Sequence of chain 9.C:
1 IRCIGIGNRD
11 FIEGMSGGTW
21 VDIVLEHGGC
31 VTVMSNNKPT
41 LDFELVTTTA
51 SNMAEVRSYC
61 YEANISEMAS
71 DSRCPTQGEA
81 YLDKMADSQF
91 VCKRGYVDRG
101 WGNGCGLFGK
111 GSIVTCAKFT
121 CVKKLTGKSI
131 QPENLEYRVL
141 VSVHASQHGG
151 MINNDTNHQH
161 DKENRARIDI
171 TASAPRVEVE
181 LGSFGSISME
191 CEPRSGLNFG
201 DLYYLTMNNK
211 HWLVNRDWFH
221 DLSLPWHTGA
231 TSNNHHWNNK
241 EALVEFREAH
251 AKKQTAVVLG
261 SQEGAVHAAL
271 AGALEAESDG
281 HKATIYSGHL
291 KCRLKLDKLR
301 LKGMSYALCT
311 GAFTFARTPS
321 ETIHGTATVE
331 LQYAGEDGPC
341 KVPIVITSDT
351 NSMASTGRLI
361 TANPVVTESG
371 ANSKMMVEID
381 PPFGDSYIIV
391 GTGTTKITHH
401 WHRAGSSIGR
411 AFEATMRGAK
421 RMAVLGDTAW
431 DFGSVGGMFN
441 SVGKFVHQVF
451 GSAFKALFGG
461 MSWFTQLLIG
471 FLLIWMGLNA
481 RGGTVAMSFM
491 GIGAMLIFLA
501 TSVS

This protein binds this small molecule.
Small molecule (SMILES): CC(=O)N[C@H]1[C@H](O[C@H]2[C@H](O)[C@@H](NC(C)=O)CO[C@@H]2CO[C@@H]2O[C@@H](C)[C@@H](O)[C@@H](O)[C@@H]2O)O[C@H](CO)[C@@H](O)[C@@H]1O

Binding-site contacts:
Ligand atom C1 contacts residue ASN154 of chain 9.C at 1.4 Å.
Ligand atom C2 contacts residue ASN154 of chain 9.C at 2.4 Å.
Ligand atom C8 contacts residue ASN157 of chain 9.C at 3.3 Å.
Ligand atom C8 contacts residue THR156 of chain 9.C at 4.2 Å.
Ligand atom O5 contacts residue MET151 of chain 9.C at 3.9 Å.
Ligand atom C3 contacts residue ASN154 of chain 9.C at 3.8 Å.
Ligand atom C6 contacts residue THR156 of chain 9.C at 3.9 Å.
Ligand atom C2 contacts residue MET151 of chain 9.C at 4.3 Å (hydrophobic).
Ligand atom N2 contacts residue ASN154 of chain 9.C at 2.9 Å (h-bond).
Ligand atom O7 contacts residue GLY150 of chain 9.C at 2.9 Å (h-bond).
Ligand atom C5 contacts residue THR156 of chain 9.C at 4.1 Å.
Ligand atom C4 contacts residue ASN154 of chain 9.C at 4.2 Å.
Ligand atom C6 contacts residue ASP161 of chain 9.C at 3.7 Å.
Ligand atom C7 contacts residue ASN154 of chain 9.C at 3.7 Å.
Ligand atom O6 contacts residue MET151 of chain 9.C at 4.4 Å.
Ligand atom C5 contacts residue THR156 of chain 9.C at 3.8 Å.
Ligand atom C4 contacts residue MET151 of chain 9.C at 3.9 Å (hydrophobic).
Ligand atom C3 contacts residue MET151 of chain 9.C at 4.1 Å (hydrophobic).
Ligand atom C1 contacts residue GLY150 of chain 9.C at 4.0 Å.
Ligand atom C2 contacts residue GLY150 of chain 9.C at 3.8 Å.
Ligand atom O5 contacts residue ASN157 of chain 9.C at 4.2 Å.
Ligand atom C1 contacts residue THR156 of chain 9.C at 4.3 Å.
Ligand atom N2 contacts residue GLY150 of chain 9.C at 3.5 Å (h-bond).
Ligand atom O5 contacts residue ASN154 of chain 9.C at 2.3 Å (h-bond).
Ligand atom O5 contacts residue THR156 of chain 9.C at 4.1 Å.
Ligand atom C7 contacts residue GLY150 of chain 9.C at 3.1 Å.
Ligand atom C6 contacts residue ASN157 of chain 9.C at 3.7 Å.
Ligand atom O7 contacts residue ASN154 of chain 9.C at 4.0 Å.
Ligand atom C1 contacts residue MET151 of chain 9.C at 4.2 Å (hydrophobic).
Ligand atom C8 contacts residue GLY150 of chain 9.C at 3.7 Å.
Ligand atom O7 contacts residue HIS148 of chain 9.C at 3.6 Å.
Ligand atom C5 contacts residue ASN154 of chain 9.C at 3.6 Å.
Ligand atom O5 contacts residue THR156 of chain 9.C at 3.8 Å.
Ligand atom C6 contacts residue THR156 of chain 9.C at 3.8 Å.
Ligand atom C5 contacts residue MET151 of chain 9.C at 3.8 Å (hydrophobic).